Binding-site contacts:
Ligand atom C2 contacts residue SO41 of chain 1.B at 3.4 Å.
Ligand atom C16 contacts residue TRP193 of chain 1.A at 3.3 Å (hydrophobic).
Ligand atom C17 contacts residue TRP193 of chain 1.A at 3.9 Å (hydrophobic).
Ligand atom N18 contacts residue TRP193 of chain 1.A at 3.8 Å.
Ligand atom C2 contacts residue GLN174 of chain 1.A at 3.2 Å.
Ligand atom N19 contacts residue SER172 of chain 1.A at 3.1 Å (h-bond).
Ligand atom C4 contacts residue TRP193 of chain 1.A at 3.9 Å (hydrophobic).
Ligand atom C4 contacts residue SO41 of chain 1.B at 3.7 Å.
Ligand atom N19 contacts residue GLY196 of chain 1.A at 2.7 Å (h-bond).
Ligand atom N3 contacts residue SER177 of chain 1.A at 3.9 Å.
Ligand atom C12 contacts residue HIS40 of chain 1.A at 3.7 Å.
Ligand atom C2 contacts residue SER192 of chain 1.A at 3.8 Å.
Ligand atom C1 contacts residue GLY194 of chain 1.A at 3.4 Å.
Ligand atom C1 contacts residue TRP193 of chain 1.A at 3.4 Å (hydrophobic).
Ligand atom N3 contacts residue TRP193 of chain 1.A at 3.9 Å.
Ligand atom C5 contacts residue TRP193 of chain 1.A at 3.7 Å (hydrophobic).
Ligand atom C5 contacts residue GLN174 of chain 1.A at 3.5 Å.
Ligand atom C17 contacts residue ASP171 of chain 1.A at 3.6 Å.
Ligand atom C16 contacts residue GLY196 of chain 1.A at 3.7 Å.
Ligand atom N18 contacts residue GLY204 of chain 1.A at 3.5 Å.
Ligand atom C13 contacts residue SO41 of chain 1.B at 3.7 Å.
Ligand atom C14 contacts residue CYS173 of chain 1.A at 3.8 Å (hydrophobic).
Ligand atom N19 contacts residue CYS197 of chain 1.A at 3.5 Å.
Ligand atom C1 contacts residue GLN174 of chain 1.A at 3.5 Å.
Ligand atom N18 contacts residue ASP171 of chain 1.A at 2.9 Å (salt-bridge).
Ligand atom N3 contacts residue SER192 of chain 1.A at 3.5 Å (h-bond).
Ligand atom N18 contacts residue SER172 of chain 1.A at 2.7 Å (h-bond).
Ligand atom N3 contacts residue GLN174 of chain 1.A at 3.1 Å (h-bond).
Ligand atom C17 contacts residue SER172 of chain 1.A at 3.2 Å.
Ligand atom C6 contacts residue GLN174 of chain 1.A at 3.9 Å.
Ligand atom C17 contacts residue GLY196 of chain 1.A at 3.8 Å.
Ligand atom C13 contacts residue SER177 of chain 1.A at 3.5 Å.
Ligand atom C16 contacts residue GLY194 of chain 1.A at 3.2 Å.
Ligand atom C15 contacts residue TRP193 of chain 1.A at 3.6 Å (hydrophobic).
Ligand atom C5 contacts residue GLY194 of chain 1.A at 3.5 Å.
Ligand atom C2 contacts residue TRP193 of chain 1.A at 3.5 Å (hydrophobic).
Ligand atom C4 contacts residue GLN174 of chain 1.A at 3.2 Å.
Ligand atom N3 contacts residue SO41 of chain 1.B at 2.7 Å (h-bond).
Ligand atom C14 contacts residue SER172 of chain 1.A at 3.9 Å.
Ligand atom N19 contacts residue ASP171 of chain 1.A at 2.8 Å (salt-bridge).

Sequence of chain 1.A:
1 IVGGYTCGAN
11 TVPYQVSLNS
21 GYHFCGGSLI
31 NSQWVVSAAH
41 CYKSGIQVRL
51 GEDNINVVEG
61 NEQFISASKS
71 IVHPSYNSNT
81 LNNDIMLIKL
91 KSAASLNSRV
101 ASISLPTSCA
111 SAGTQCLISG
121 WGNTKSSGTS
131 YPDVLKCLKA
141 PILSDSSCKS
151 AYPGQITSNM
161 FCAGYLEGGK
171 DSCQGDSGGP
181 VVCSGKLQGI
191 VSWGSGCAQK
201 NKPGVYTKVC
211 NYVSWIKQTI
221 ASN

A protein and the small-molecule ligand that binds it are described below.
Small molecule (SMILES): [H]/N=C(/N)c1ccc2[nH]c(-c3cccc(C)c3)cc2c1